Sequence of chain 1.A:
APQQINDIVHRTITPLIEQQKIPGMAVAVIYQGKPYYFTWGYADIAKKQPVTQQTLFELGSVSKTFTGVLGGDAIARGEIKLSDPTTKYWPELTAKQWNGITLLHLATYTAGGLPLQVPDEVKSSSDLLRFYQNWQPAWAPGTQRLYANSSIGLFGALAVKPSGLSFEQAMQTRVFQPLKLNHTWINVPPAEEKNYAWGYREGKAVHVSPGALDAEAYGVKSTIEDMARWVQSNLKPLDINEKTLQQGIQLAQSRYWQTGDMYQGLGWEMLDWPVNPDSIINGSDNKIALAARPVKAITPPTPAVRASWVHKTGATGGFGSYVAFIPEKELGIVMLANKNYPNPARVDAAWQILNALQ

This small molecule binds to this protein.
Small molecule (SMILES): CC(C)[C@@H](NC(=O)OC(C)(C)C)c1nnco1

Binding-site contacts:
Ligand atom C16 contacts residue ASN286 of chain 1.A at 3.8 Å.
Ligand atom O12 contacts residue ASN149 of chain 1.A at 2.9 Å (h-bond).
Ligand atom C11 contacts residue THR316 of chain 1.A at 4.2 Å.
Ligand atom C3 contacts residue ALA315 of chain 1.A at 3.7 Å (hydrophobic).
Ligand atom C16 contacts residue LEU290 of chain 1.A at 4.0 Å (hydrophobic).
Ligand atom N4 contacts residue GLY314 of chain 1.A at 4.0 Å.
Ligand atom C8 contacts residue GLN117 of chain 1.A at 3.1 Å.
Ligand atom C14 contacts residue TYR218 of chain 1.A at 4.3 Å (hydrophobic).
Ligand atom O2 contacts residue TYR147 of chain 1.A at 4.4 Å.
Ligand atom C11 contacts residue TYR218 of chain 1.A at 3.5 Å (hydrophobic).
Ligand atom C8 contacts residue ASN149 of chain 1.A at 3.8 Å.
Ligand atom C3 contacts residue SER61 of chain 1.A at 4.0 Å.
Ligand atom C1 contacts residue LYS64 of chain 1.A at 3.9 Å.
Ligand atom O2 contacts residue ALA315 of chain 1.A at 4.4 Å.
Ligand atom C1 contacts residue ASN149 of chain 1.A at 4.3 Å.
Ligand atom N7 contacts residue GLN117 of chain 1.A at 3.4 Å (h-bond).
Ligand atom N4 contacts residue SER61 of chain 1.A at 3.8 Å.
Ligand atom N5 contacts residue GLY60 of chain 1.A at 4.4 Å.
Ligand atom C1 contacts residue SER61 of chain 1.A at 1.8 Å.
Ligand atom C1 contacts residue TYR147 of chain 1.A at 3.5 Å (hydrophobic).
Ligand atom C17 contacts residue LEU290 of chain 1.A at 4.2 Å (hydrophobic).
Ligand atom N5 contacts residue GLY314 of chain 1.A at 3.7 Å.
Ligand atom O12 contacts residue TYR218 of chain 1.A at 4.3 Å.
Ligand atom N5 contacts residue TYR147 of chain 1.A at 4.2 Å.
Ligand atom C17 contacts residue ASN286 of chain 1.A at 4.0 Å.
Ligand atom C1 contacts residue ALA315 of chain 1.A at 4.2 Å (hydrophobic).
Ligand atom O2 contacts residue SER61 of chain 1.A at 3.1 Å (h-bond).
Ligand atom N4 contacts residue ALA315 of chain 1.A at 3.0 Å (h-bond).
Ligand atom C13 contacts residue THR316 of chain 1.A at 3.8 Å.
Ligand atom O9 contacts residue GLN117 of chain 1.A at 4.1 Å.
Ligand atom N5 contacts residue SER61 of chain 1.A at 2.5 Å (h-bond).
Ligand atom O9 contacts residue ALA315 of chain 1.A at 4.1 Å.
Ligand atom C11 contacts residue ALA315 of chain 1.A at 3.8 Å (hydrophobic).
Ligand atom N7 contacts residue ASN149 of chain 1.A at 4.0 Å.
Ligand atom O12 contacts residue GLN117 of chain 1.A at 2.5 Å (h-bond).
Ligand atom C10 contacts residue THR316 of chain 1.A at 4.4 Å.
Ligand atom O2 contacts residue ASN149 of chain 1.A at 4.1 Å.
Ligand atom C13 contacts residue GLY317 of chain 1.A at 3.7 Å.
Ligand atom C14 contacts residue GLN117 of chain 1.A at 3.9 Å.
Ligand atom N5 contacts residue ALA315 of chain 1.A at 3.1 Å (h-bond).